The protein below binds the small molecule below.
Small molecule (SMILES): CC(=O)N[C@@H]1[C@@H](O)[C@H](O)[C@@H](CO)O[C@H]1O

Binding-site contacts:
Ligand atom O7 contacts residue ASN361 of chain 2.A at 3.3 Å (h-bond).
Ligand atom C7 contacts residue ASN361 of chain 2.A at 3.6 Å.
Ligand atom C1 contacts residue ASN361 of chain 2.A at 1.4 Å.
Ligand atom N2 contacts residue ASN361 of chain 2.A at 2.8 Å (h-bond).
Ligand atom C3 contacts residue ASN361 of chain 2.A at 3.7 Å.
Ligand atom O5 contacts residue ASN361 of chain 2.A at 2.4 Å (h-bond).
Ligand atom C5 contacts residue ASN361 of chain 2.A at 3.6 Å.
Ligand atom C4 contacts residue ASN361 of chain 2.A at 4.2 Å.
Ligand atom C2 contacts residue ASN361 of chain 2.A at 2.4 Å.

Sequence of chain 2.A:
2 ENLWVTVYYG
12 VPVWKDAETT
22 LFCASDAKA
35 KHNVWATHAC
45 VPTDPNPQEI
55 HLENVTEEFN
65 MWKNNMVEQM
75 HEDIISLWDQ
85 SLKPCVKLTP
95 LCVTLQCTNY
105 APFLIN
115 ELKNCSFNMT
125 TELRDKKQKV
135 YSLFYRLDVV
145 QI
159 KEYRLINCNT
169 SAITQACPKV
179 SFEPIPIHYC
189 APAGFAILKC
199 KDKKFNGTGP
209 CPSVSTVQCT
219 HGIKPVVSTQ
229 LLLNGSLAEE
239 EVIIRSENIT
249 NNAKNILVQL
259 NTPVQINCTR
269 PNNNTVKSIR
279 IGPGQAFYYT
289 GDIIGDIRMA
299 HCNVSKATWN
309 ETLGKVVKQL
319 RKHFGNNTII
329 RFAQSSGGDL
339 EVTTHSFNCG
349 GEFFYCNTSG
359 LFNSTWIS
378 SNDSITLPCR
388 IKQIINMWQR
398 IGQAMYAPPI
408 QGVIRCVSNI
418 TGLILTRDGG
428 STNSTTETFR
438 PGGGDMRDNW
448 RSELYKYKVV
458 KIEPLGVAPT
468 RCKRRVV